Sequence of chain 2.A:
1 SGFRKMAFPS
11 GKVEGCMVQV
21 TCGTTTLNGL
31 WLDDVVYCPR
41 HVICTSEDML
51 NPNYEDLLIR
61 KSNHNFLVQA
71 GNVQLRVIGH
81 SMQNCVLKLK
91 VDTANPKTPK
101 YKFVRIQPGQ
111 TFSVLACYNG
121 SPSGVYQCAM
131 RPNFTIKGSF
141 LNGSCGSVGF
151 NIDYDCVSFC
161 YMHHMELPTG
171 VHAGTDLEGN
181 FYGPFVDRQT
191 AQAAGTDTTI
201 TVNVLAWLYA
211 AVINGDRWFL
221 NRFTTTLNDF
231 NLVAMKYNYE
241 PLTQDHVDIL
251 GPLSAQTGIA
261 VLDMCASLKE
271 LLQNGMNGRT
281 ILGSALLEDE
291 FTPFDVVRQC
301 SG

This protein binds this small molecule.
Small molecule (SMILES): CC(C)C[C@H](NC(=O)OCc1ccccc1)C(=O)N[C@@H](C[C@@H]1CCNC1=O)[C@@H](O)S(=O)(=O)O

Sequence of chain 1.A:
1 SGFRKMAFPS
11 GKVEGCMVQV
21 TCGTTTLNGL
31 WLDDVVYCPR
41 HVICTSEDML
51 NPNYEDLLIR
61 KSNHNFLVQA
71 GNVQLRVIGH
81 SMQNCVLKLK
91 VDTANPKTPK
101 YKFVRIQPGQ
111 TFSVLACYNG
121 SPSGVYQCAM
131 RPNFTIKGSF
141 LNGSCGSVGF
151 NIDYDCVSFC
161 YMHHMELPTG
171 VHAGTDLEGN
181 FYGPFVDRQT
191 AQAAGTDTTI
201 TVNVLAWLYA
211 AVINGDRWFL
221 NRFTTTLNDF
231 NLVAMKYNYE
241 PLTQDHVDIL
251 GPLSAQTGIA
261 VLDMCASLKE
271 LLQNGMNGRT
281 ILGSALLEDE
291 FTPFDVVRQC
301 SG

Binding-site contacts:
Ligand atom O30 contacts residue GLU166 of chain 1.A at 3.8 Å.
Ligand atom O30 contacts residue HIS163 of chain 1.A at 2.7 Å (h-bond).
Ligand atom C12 contacts residue HIS164 of chain 1.A at 3.7 Å.
Ligand atom C13 contacts residue GLN189 of chain 1.A at 3.6 Å.
Ligand atom C21 contacts residue HIS41 of chain 1.A at 3.6 Å.
Ligand atom O22 contacts residue SER144 of chain 1.A at 3.5 Å (h-bond).
Ligand atom O8 contacts residue GLU166 of chain 1.A at 3.6 Å (salt-bridge).
Ligand atom N19 contacts residue HIS164 of chain 1.A at 2.9 Å (h-bond).
Ligand atom O10 contacts residue GLU166 of chain 1.A at 3.0 Å (salt-bridge).
Ligand atom N11 contacts residue GLN189 of chain 1.A at 3.0 Å (h-bond).
Ligand atom C17 contacts residue HIS164 of chain 1.A at 3.7 Å.
Ligand atom N28 contacts residue GLU166 of chain 1.A at 3.3 Å (salt-bridge).
Ligand atom C6 contacts residue GLN189 of chain 1.A at 3.3 Å.
Ligand atom C2 contacts residue MET165 of chain 1.A at 3.4 Å (hydrophobic).
Ligand atom C3 contacts residue GLN192 of chain 1.A at 3.6 Å.
Ligand atom N28 contacts residue LEU141 of chain 1.A at 3.8 Å.
Ligand atom C29 contacts residue HIS163 of chain 1.A at 3.7 Å.
Ligand atom C24 contacts residue CYS145 of chain 1.A at 3.3 Å (hydrophobic).
Ligand atom C20 contacts residue HIS164 of chain 1.A at 3.8 Å.
Ligand atom C20 contacts residue CYS145 of chain 1.A at 2.6 Å (hydrophobic).
Ligand atom C3 contacts residue THR190 of chain 1.A at 3.6 Å.
Ligand atom C4 contacts residue ALA191 of chain 1.A at 3.7 Å (hydrophobic).
Ligand atom O30 contacts residue PHE140 of chain 1.A at 3.5 Å.
Ligand atom C3 contacts residue PRO168 of chain 1.A at 3.8 Å (hydrophobic).
Ligand atom N19 contacts residue CYS145 of chain 1.A at 2.9 Å (h-bond).
Ligand atom C21 contacts residue CYS145 of chain 1.A at 1.6 Å (hydrophobic).
Ligand atom C29 contacts residue GLU166 of chain 1.A at 3.8 Å.
Ligand atom O30 contacts residue HIS172 of chain 1.A at 3.8 Å.
Ligand atom C27 contacts residue ASN142 of chain 1.A at 3.6 Å.
Ligand atom C4 contacts residue GLN192 of chain 1.A at 3.7 Å.
Ligand atom N19 contacts residue HIS41 of chain 1.A at 3.8 Å.
Ligand atom O22 contacts residue CYS145 of chain 1.A at 2.6 Å (h-bond).
Ligand atom C14 contacts residue GLN189 of chain 1.A at 3.8 Å.
Ligand atom C4 contacts residue THR190 of chain 1.A at 3.6 Å.
Ligand atom O22 contacts residue GLY143 of chain 1.A at 3.5 Å (h-bond).
Ligand atom O10 contacts residue MET165 of chain 1.A at 3.5 Å.
Ligand atom N28 contacts residue PHE140 of chain 1.A at 3.2 Å (h-bond).
Ligand atom C27 contacts residue LEU141 of chain 1.A at 3.7 Å (hydrophobic).
Ligand atom C15 contacts residue HIS41 of chain 1.A at 3.6 Å.
Ligand atom C5 contacts residue GLN189 of chain 1.A at 3.4 Å.